A small-molecule ligand and the protein it binds are described below.
Small molecule (SMILES): CCCCC[C@@H](O)C=CC=O

Sequence of chain 1.A:
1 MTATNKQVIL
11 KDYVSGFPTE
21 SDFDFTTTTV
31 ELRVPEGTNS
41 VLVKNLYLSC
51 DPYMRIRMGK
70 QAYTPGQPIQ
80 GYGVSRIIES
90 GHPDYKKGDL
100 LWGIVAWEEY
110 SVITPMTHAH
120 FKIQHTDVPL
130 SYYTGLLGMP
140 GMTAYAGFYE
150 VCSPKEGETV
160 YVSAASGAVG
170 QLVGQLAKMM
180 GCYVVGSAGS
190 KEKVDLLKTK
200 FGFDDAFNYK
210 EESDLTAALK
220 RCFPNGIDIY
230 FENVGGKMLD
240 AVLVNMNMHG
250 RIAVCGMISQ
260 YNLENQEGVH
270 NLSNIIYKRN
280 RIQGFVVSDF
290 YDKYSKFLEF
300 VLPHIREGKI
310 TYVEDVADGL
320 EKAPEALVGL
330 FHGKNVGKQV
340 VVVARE

Sequence of chain 1.B:
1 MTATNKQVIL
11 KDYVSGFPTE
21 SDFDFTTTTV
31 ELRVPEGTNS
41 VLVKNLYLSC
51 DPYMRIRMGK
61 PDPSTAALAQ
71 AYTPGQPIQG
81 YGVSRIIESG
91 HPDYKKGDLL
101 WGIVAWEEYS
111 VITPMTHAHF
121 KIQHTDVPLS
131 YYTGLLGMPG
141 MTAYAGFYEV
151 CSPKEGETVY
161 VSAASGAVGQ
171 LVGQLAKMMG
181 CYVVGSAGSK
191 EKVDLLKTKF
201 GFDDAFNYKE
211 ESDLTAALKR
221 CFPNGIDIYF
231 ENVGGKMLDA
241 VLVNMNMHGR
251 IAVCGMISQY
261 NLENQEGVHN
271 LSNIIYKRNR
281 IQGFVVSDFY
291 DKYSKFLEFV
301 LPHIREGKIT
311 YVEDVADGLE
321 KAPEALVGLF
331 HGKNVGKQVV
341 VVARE

Binding-site contacts:
Ligand atom O11 contacts residue LEU68 of chain 1.B at 4.3 Å.
Ligand atom C7 contacts residue LEU68 of chain 1.B at 3.4 Å (hydrophobic).
Ligand atom C3 contacts residue LEU68 of chain 1.B at 4.0 Å (hydrophobic).
Ligand atom C4 contacts residue VAL285 of chain 1.B at 4.5 Å (hydrophobic).
Ligand atom C8 contacts residue ILE103 of chain 1.B at 3.5 Å (hydrophobic).
Ligand atom C4 contacts residue TYR53 of chain 1.B at 3.8 Å (hydrophobic).
Ligand atom C1 contacts residue LEU68 of chain 1.B at 3.5 Å (hydrophobic).
Ligand atom O11 contacts residue TYR260 of chain 1.B at 3.0 Å (h-bond).
Ligand atom O10 contacts residue NAP1 of chain 1.E at 3.4 Å (h-bond).
Ligand atom C1 contacts residue TYR260 of chain 1.B at 4.1 Å (hydrophobic).
Ligand atom O11 contacts residue CYS254 of chain 1.B at 4.4 Å.
Ligand atom C3 contacts residue VAL285 of chain 1.B at 4.1 Å (hydrophobic).
Ligand atom O11 contacts residue NAP1 of chain 1.E at 3.1 Å (h-bond).
Ligand atom C3 contacts residue TYR53 of chain 1.B at 4.0 Å (hydrophobic).
Ligand atom O10 contacts residue VAL286 of chain 1.B at 4.0 Å.
Ligand atom C9 contacts residue ARG57 of chain 1.B at 4.1 Å.
Ligand atom C5 contacts residue VAL285 of chain 1.B at 4.0 Å (hydrophobic).
Ligand atom C9 contacts residue GLN70 of chain 1.B at 3.5 Å.
Ligand atom C6 contacts residue TYR81 of chain 1.B at 3.9 Å (hydrophobic).
Ligand atom C2 contacts residue TYR53 of chain 1.B at 3.5 Å (hydrophobic).
Ligand atom C9 contacts residue ILE103 of chain 1.B at 3.7 Å (hydrophobic).
Ligand atom C2 contacts residue NAP1 of chain 1.E at 3.3 Å.
Ligand atom C8 contacts residue LEU68 of chain 1.B at 3.9 Å (hydrophobic).
Ligand atom C8 contacts residue ARG57 of chain 1.B at 4.4 Å.
Ligand atom C4 contacts residue NAP1 of chain 1.E at 3.9 Å.
Ligand atom C1 contacts residue NAP1 of chain 1.E at 3.8 Å.
Ligand atom C9 contacts residue LEU68 of chain 1.B at 3.5 Å (hydrophobic).
Ligand atom C5 contacts residue SER287 of chain 1.B at 4.4 Å.
Ligand atom O11 contacts residue ILE275 of chain 1.A at 4.2 Å.
Ligand atom C8 contacts residue TYR53 of chain 1.B at 3.5 Å (hydrophobic).
Ligand atom C1 contacts residue TYR53 of chain 1.B at 3.9 Å (hydrophobic).
Ligand atom C5 contacts residue LEU68 of chain 1.B at 4.3 Å (hydrophobic).
Ligand atom C1 contacts residue ILE275 of chain 1.A at 4.0 Å (hydrophobic).
Ligand atom C2 contacts residue LEU68 of chain 1.B at 4.2 Å (hydrophobic).
Ligand atom O11 contacts residue TYR53 of chain 1.B at 3.9 Å.
Ligand atom C6 contacts residue TYR53 of chain 1.B at 4.5 Å (hydrophobic).
Ligand atom O10 contacts residue TYR53 of chain 1.B at 4.2 Å.
Ligand atom C7 contacts residue TYR53 of chain 1.B at 3.9 Å (hydrophobic).
Ligand atom C3 contacts residue NAP1 of chain 1.E at 3.3 Å.
Ligand atom O10 contacts residue MET138 of chain 1.B at 3.5 Å (h-bond).